Binding-site contacts:
Ligand atom C4 contacts residue ASN254 of chain 1.B at 3.8 Å.
Ligand atom C6 contacts residue TYR255 of chain 1.B at 3.5 Å (hydrophobic).
Ligand atom O6 contacts residue LYS253 of chain 1.B at 4.2 Å.
Ligand atom O5 contacts residue GLU24 of chain 1.B at 3.5 Å.
Ligand atom O6 contacts residue ASN254 of chain 1.B at 4.4 Å.
Ligand atom C1 contacts residue ASN27 of chain 1.B at 4.2 Å.
Ligand atom C1 contacts residue GLU24 of chain 1.B at 3.8 Å.
Ligand atom C6 contacts residue TRP22 of chain 1.B at 4.0 Å (hydrophobic).
Ligand atom C5 contacts residue GLY252 of chain 1.B at 4.3 Å.
Ligand atom O6 contacts residue GLU24 of chain 1.B at 4.2 Å.
Ligand atom O4 contacts residue ASN254 of chain 1.B at 2.6 Å (h-bond).
Ligand atom C6 contacts residue GLY252 of chain 1.B at 3.3 Å.
Ligand atom O6 contacts residue TYR255 of chain 1.B at 4.4 Å.
Ligand atom O6 contacts residue TRP22 of chain 1.B at 3.0 Å (h-bond).
Ligand atom C2 contacts residue ASN27 of chain 1.B at 4.2 Å.
Ligand atom O4 contacts residue LYS253 of chain 1.B at 3.5 Å.
Ligand atom C5 contacts residue GLU24 of chain 1.B at 4.1 Å.
Ligand atom C4 contacts residue LYS253 of chain 1.B at 4.1 Å.
Ligand atom C4 contacts residue GLY252 of chain 1.B at 4.0 Å.
Ligand atom C6 contacts residue GLU24 of chain 1.B at 3.6 Å.
Ligand atom O4 contacts residue GLY252 of chain 1.B at 3.9 Å.
Ligand atom O5 contacts residue ASN27 of chain 1.B at 4.4 Å.
Ligand atom O6 contacts residue GLY252 of chain 1.B at 2.4 Å (h-bond).
Ligand atom C6 contacts residue ASN254 of chain 1.B at 4.3 Å.

The protein below binds the small molecule below.
Small molecule (SMILES): OC[C@H]1OC[C@H](O)[C@@H](O)[C@@H]1O

Sequence of chain 1.B:
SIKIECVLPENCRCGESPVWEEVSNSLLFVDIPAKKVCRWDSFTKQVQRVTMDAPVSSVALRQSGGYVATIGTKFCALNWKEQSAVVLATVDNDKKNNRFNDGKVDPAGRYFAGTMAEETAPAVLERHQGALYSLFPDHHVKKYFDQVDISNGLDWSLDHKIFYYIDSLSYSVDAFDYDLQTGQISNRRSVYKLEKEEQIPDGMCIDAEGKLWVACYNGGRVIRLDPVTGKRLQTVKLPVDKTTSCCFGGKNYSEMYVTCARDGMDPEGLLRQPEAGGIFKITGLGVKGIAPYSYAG